Sequence of chain 7.B:
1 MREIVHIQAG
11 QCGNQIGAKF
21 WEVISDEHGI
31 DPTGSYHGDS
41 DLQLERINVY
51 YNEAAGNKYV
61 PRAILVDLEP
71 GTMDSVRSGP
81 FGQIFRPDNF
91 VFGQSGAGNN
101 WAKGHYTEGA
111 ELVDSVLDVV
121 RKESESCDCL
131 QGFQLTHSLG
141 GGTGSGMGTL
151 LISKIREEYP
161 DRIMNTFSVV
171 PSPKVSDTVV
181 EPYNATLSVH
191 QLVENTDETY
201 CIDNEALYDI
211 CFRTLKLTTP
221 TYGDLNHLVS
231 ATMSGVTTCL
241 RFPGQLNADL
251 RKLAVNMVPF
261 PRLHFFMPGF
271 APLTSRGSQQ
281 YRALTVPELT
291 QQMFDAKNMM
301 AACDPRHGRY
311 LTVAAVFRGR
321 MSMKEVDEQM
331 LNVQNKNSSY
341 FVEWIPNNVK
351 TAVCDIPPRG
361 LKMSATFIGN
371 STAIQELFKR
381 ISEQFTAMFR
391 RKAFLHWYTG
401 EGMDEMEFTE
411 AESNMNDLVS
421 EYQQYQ

Sequence of chain 9.B:
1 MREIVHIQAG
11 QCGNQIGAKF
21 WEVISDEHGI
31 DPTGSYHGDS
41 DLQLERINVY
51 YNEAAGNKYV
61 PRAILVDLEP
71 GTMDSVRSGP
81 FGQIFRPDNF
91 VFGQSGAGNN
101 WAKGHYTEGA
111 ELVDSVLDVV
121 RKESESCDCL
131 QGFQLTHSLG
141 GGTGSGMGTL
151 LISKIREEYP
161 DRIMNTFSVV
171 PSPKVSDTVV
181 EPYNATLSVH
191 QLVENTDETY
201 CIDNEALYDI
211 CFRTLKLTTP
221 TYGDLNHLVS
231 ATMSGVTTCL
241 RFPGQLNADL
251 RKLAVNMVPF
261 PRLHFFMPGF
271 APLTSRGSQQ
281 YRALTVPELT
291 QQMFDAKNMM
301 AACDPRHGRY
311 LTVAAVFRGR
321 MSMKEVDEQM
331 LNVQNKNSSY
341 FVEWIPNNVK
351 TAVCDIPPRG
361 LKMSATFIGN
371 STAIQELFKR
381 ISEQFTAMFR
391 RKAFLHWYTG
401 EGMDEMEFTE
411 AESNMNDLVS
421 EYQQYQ

This protein binds this small molecule.
Small molecule (SMILES): CC[C@H](/C=C(/C)[C@@H]1C[C@@H](OC)C[C@H](O)C(C)(C)[C@@]2(O)O[C@@H](C[C@@H](OC)[C@H](O)C(=O)O1)C[C@@H](OC)[C@H]2O)CO

Binding-site contacts:
Ligand atom C24 contacts residue PHE294 of chain 7.B at 3.2 Å (hydrophobic).
Ligand atom O2 contacts residue ARG306 of chain 7.B at 3.0 Å (salt-bridge).
Ligand atom C17 contacts residue LYS122 of chain 9.B at 3.6 Å.
Ligand atom O1 contacts residue PHE294 of chain 7.B at 3.5 Å (h-bond).
Ligand atom C9 contacts residue ASP295 of chain 7.B at 3.6 Å.
Ligand atom O91 contacts residue ASP295 of chain 7.B at 2.6 Å (salt-bridge).
Ligand atom C26 contacts residue PHE294 of chain 7.B at 3.8 Å (hydrophobic).
Ligand atom C25 contacts residue ARG306 of chain 7.B at 3.5 Å.
Ligand atom C24 contacts residue TYR310 of chain 7.B at 3.8 Å (hydrophobic).
Ligand atom C5 contacts residue ASP295 of chain 7.B at 3.0 Å.
Ligand atom C27 contacts residue PHE341 of chain 7.B at 3.5 Å (hydrophobic).
Ligand atom C16 contacts residue ARG306 of chain 7.B at 2.6 Å.
Ligand atom O9 contacts residue ASP295 of chain 7.B at 3.5 Å (salt-bridge).
Ligand atom C5 contacts residue LYS297 of chain 7.B at 2.7 Å.
Ligand atom C4 contacts residue LYS297 of chain 7.B at 2.9 Å.
Ligand atom O8 contacts residue ASP118 of chain 9.B at 2.9 Å (salt-bridge).
Ligand atom O2 contacts residue LYS297 of chain 7.B at 3.5 Å (salt-bridge).
Ligand atom O24 contacts residue TYR310 of chain 7.B at 3.2 Å (h-bond).
Ligand atom C7 contacts residue LYS297 of chain 7.B at 3.3 Å.
Ligand atom O2 contacts residue ALA296 of chain 7.B at 3.5 Å (h-bond).
Ligand atom C26 contacts residue TYR310 of chain 7.B at 3.8 Å (hydrophobic).
Ligand atom C23 contacts residue PHE294 of chain 7.B at 3.5 Å (hydrophobic).
Ligand atom C3 contacts residue ARG306 of chain 7.B at 3.0 Å.
Ligand atom C6 contacts residue ASP295 of chain 7.B at 3.7 Å.
Ligand atom O3 contacts residue ARG306 of chain 7.B at 2.1 Å (salt-bridge).
Ligand atom C7 contacts residue ASP295 of chain 7.B at 3.6 Å.
Ligand atom C2 contacts residue ARG306 of chain 7.B at 3.5 Å.
Ligand atom O1 contacts residue ASP295 of chain 7.B at 2.7 Å (salt-bridge).
Ligand atom C1 contacts residue ASP295 of chain 7.B at 2.5 Å.
Ligand atom O2 contacts residue ASP295 of chain 7.B at 1.6 Å (salt-bridge).
Ligand atom O7 contacts residue ASP118 of chain 9.B at 3.6 Å.
Ligand atom C6 contacts residue ASP118 of chain 9.B at 3.6 Å.
Ligand atom C2 contacts residue ASP295 of chain 7.B at 1.9 Å.
Ligand atom C6 contacts residue LYS297 of chain 7.B at 2.4 Å.
Ligand atom O24 contacts residue PHE294 of chain 7.B at 2.5 Å (h-bond).
Ligand atom C4 contacts residue ASP295 of chain 7.B at 3.7 Å.
Ligand atom O15 contacts residue ASP295 of chain 7.B at 3.6 Å.
Ligand atom C3 contacts residue ASP295 of chain 7.B at 3.3 Å.
Ligand atom O1 contacts residue ALA296 of chain 7.B at 3.0 Å (h-bond).
Ligand atom C4 contacts residue ARG306 of chain 7.B at 3.2 Å.